Binding-site contacts:
Ligand atom O6 contacts residue TYR343 of chain 1.A at 3.4 Å.
Ligand atom C5 contacts residue GLY375 of chain 1.A at 4.1 Å.
Ligand atom C6 contacts residue GLY375 of chain 1.A at 3.8 Å.
Ligand atom O6 contacts residue GLY375 of chain 1.A at 3.2 Å.
Ligand atom C2 contacts residue ASN322 of chain 1.A at 2.5 Å.
Ligand atom O4 contacts residue GLY375 of chain 1.A at 4.2 Å.
Ligand atom O7 contacts residue ASN322 of chain 1.A at 3.3 Å.
Ligand atom C7 contacts residue ASN322 of chain 1.A at 3.4 Å.
Ligand atom O6 contacts residue ASN374 of chain 1.A at 3.5 Å (h-bond).
Ligand atom O6 contacts residue LEU325 of chain 1.A at 4.5 Å.
Ligand atom C6 contacts residue ASN374 of chain 1.A at 4.5 Å.
Ligand atom O4 contacts residue THR376 of chain 1.A at 3.1 Å (h-bond).
Ligand atom C5 contacts residue ASN322 of chain 1.A at 3.7 Å.
Ligand atom O6 contacts residue THR376 of chain 1.A at 3.3 Å (h-bond).
Ligand atom C7 contacts residue SER383 of chain 1.A at 4.0 Å.
Ligand atom O7 contacts residue SER383 of chain 1.A at 2.9 Å (h-bond).
Ligand atom C6 contacts residue THR376 of chain 1.A at 3.2 Å.
Ligand atom C6 contacts residue TYR377 of chain 1.A at 4.4 Å (hydrophobic).
Ligand atom C1 contacts residue ASN322 of chain 1.A at 1.4 Å.
Ligand atom C5 contacts residue THR376 of chain 1.A at 4.1 Å.
Ligand atom C4 contacts residue THR376 of chain 1.A at 3.8 Å.
Ligand atom C4 contacts residue ASN322 of chain 1.A at 4.3 Å.
Ligand atom C3 contacts residue ASN322 of chain 1.A at 3.8 Å.
Ligand atom C6 contacts residue TYR343 of chain 1.A at 4.4 Å (hydrophobic).
Ligand atom N2 contacts residue ASN322 of chain 1.A at 3.0 Å (h-bond).
Ligand atom O5 contacts residue ASN322 of chain 1.A at 2.4 Å (h-bond).
Ligand atom C5 contacts residue ASN374 of chain 1.A at 4.3 Å.

Sequence of chain 1.A:
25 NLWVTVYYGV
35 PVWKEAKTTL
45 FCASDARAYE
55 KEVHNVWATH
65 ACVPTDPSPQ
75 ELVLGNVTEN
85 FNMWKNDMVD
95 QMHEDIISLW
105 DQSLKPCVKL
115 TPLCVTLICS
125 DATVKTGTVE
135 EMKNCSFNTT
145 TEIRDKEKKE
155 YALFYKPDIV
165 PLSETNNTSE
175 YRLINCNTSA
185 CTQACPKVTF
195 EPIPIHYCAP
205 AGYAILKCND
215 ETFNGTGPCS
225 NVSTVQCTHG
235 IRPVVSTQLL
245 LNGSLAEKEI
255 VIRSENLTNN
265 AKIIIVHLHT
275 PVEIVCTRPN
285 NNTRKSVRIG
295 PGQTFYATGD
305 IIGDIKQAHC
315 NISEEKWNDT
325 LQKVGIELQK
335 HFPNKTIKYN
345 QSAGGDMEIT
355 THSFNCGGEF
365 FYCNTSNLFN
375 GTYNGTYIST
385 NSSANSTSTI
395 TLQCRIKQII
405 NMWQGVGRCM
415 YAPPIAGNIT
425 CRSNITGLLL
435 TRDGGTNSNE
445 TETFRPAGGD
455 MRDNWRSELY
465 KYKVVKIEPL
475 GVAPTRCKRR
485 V

The small molecule below binds the protein below.
Small molecule (SMILES): CC(=O)N[C@@H]1[C@@H](O)[C@H](O)[C@@H](CO)O[C@H]1O